The protein below binds the small molecule below.
Small molecule (SMILES): CC(=O)N[C@H]1[C@H](O[C@H]2[C@H](O)[C@@H](NC(C)=O)CO[C@@H]2CO)O[C@H](CO)[C@@H](O)[C@@H]1O

Sequence of chain 8.F:
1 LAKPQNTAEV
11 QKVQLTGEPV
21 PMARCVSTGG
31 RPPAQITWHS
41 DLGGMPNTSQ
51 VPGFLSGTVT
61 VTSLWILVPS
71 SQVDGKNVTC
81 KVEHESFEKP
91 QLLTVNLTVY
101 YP

Binding-site contacts:
Ligand atom C5 contacts residue ASN77 of chain 8.F at 3.7 Å.
Ligand atom C7 contacts residue ASN77 of chain 8.F at 2.7 Å.
Ligand atom C7 contacts residue NAG1 of chain 8.L at 4.3 Å.
Ligand atom C4 contacts residue ASN77 of chain 8.F at 4.2 Å.
Ligand atom C2 contacts residue ASN77 of chain 8.F at 2.3 Å.
Ligand atom C8 contacts residue ASN77 of chain 8.F at 4.1 Å.
Ligand atom O5 contacts residue ASN77 of chain 8.F at 2.4 Å (h-bond).
Ligand atom C1 contacts residue NAG1 of chain 8.L at 3.4 Å.
Ligand atom N2 contacts residue ASN77 of chain 8.F at 2.8 Å (h-bond).
Ligand atom O6 contacts residue THR94 of chain 8.F at 4.0 Å.
Ligand atom O5 contacts residue THR94 of chain 8.F at 3.8 Å.
Ligand atom N2 contacts residue NAG1 of chain 8.L at 4.2 Å.
Ligand atom C2 contacts residue NAG1 of chain 8.L at 4.3 Å.
Ligand atom C8 contacts residue NAG1 of chain 8.L at 4.3 Å.
Ligand atom O5 contacts residue NAG1 of chain 8.L at 4.2 Å.
Ligand atom C3 contacts residue ASN77 of chain 8.F at 3.7 Å.
Ligand atom C1 contacts residue ASN77 of chain 8.F at 1.5 Å.
Ligand atom O7 contacts residue ASN77 of chain 8.F at 2.3 Å (h-bond).
Ligand atom C6 contacts residue THR94 of chain 8.F at 4.0 Å.
Ligand atom C5 contacts residue NAG1 of chain 8.L at 4.5 Å.